The protein below binds the small molecule below.
Small molecule (SMILES): COC(=O)c1c(O)cccc1OC/C=C/c1ccc(F)c(-c2cc(C(=O)O)no2)c1

Sequence of chain 1.A:
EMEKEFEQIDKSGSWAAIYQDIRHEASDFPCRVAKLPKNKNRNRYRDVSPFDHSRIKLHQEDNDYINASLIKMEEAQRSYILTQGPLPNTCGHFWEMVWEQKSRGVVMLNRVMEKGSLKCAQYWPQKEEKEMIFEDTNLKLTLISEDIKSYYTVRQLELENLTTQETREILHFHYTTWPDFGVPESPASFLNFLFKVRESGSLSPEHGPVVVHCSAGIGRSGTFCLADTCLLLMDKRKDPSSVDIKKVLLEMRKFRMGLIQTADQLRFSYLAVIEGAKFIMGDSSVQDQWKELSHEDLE

Binding-site contacts:
Ligand atom C39 contacts residue TYR20 of chain 1.A at 3.1 Å (hydrophobic).
Ligand atom O1 contacts residue CYS215 of chain 1.A at 3.4 Å (h-bond).
Ligand atom C16 contacts residue CYS215 of chain 1.A at 3.5 Å (hydrophobic).
Ligand atom C3 contacts residue GLN262 of chain 1.A at 3.3 Å.
Ligand atom C40 contacts residue ASP48 of chain 1.A at 3.4 Å.
Ligand atom C38 contacts residue GLY259 of chain 1.A at 3.7 Å.
Ligand atom N13 contacts residue GLY220 of chain 1.A at 3.2 Å (h-bond).
Ligand atom C41 contacts residue GLN262 of chain 1.A at 3.3 Å.
Ligand atom C8 contacts residue VAL49 of chain 1.A at 3.4 Å (hydrophobic).
Ligand atom O14 contacts residue ARG254 of chain 1.A at 3.3 Å (salt-bridge).
Ligand atom C7 contacts residue PHE182 of chain 1.A at 3.7 Å (hydrophobic).
Ligand atom C16 contacts residue ARG221 of chain 1.A at 3.5 Å.
Ligand atom C7 contacts residue ALA217 of chain 1.A at 3.7 Å (hydrophobic).
Ligand atom C3 contacts residue ILE219 of chain 1.A at 3.7 Å (hydrophobic).
Ligand atom O14 contacts residue ARG24 of chain 1.A at 3.1 Å (salt-bridge).
Ligand atom O12 contacts residue GLN262 of chain 1.A at 3.2 Å.
Ligand atom F1 contacts residue PHE182 of chain 1.A at 3.7 Å.
Ligand atom C4 contacts residue VAL49 of chain 1.A at 3.5 Å (hydrophobic).
Ligand atom O2 contacts residue PHE182 of chain 1.A at 3.5 Å (h-bond).
Ligand atom O12 contacts residue ILE219 of chain 1.A at 3.3 Å.
Ligand atom C41 contacts residue ILE219 of chain 1.A at 3.5 Å (hydrophobic).
Ligand atom C37 contacts residue GLY259 of chain 1.A at 3.7 Å.
Ligand atom C16 contacts residue ASP181 of chain 1.A at 3.7 Å.
Ligand atom O4 contacts residue ARG24 of chain 1.A at 3.7 Å.
Ligand atom O3 contacts residue GLN262 of chain 1.A at 3.3 Å (h-bond).
Ligand atom O4 contacts residue GLN262 of chain 1.A at 3.3 Å (h-bond).
Ligand atom C38 contacts residue ARG24 of chain 1.A at 3.7 Å.
Ligand atom F1 contacts residue TYR46 of chain 1.A at 3.5 Å.
Ligand atom O2 contacts residue ARG221 of chain 1.A at 2.9 Å (salt-bridge).
Ligand atom N13 contacts residue GLN262 of chain 1.A at 3.6 Å.
Ligand atom C39 contacts residue GLN262 of chain 1.A at 3.2 Å.
Ligand atom O11 contacts residue GLY259 of chain 1.A at 3.2 Å.
Ligand atom O11 contacts residue GLN262 of chain 1.A at 3.5 Å (h-bond).
Ligand atom C41 contacts residue VAL49 of chain 1.A at 3.6 Å (hydrophobic).
Ligand atom O11 contacts residue ARG254 of chain 1.A at 3.0 Å (salt-bridge).
Ligand atom O1 contacts residue SER216 of chain 1.A at 3.5 Å (h-bond).
Ligand atom O1 contacts residue ARG221 of chain 1.A at 2.7 Å (salt-bridge).
Ligand atom C38 contacts residue GLN262 of chain 1.A at 3.4 Å.
Ligand atom C1 contacts residue PHE182 of chain 1.A at 3.7 Å (hydrophobic).
Ligand atom C2 contacts residue PHE182 of chain 1.A at 3.7 Å (hydrophobic).